Binding-site contacts:
Ligand atom O2D contacts residue ARG128 of chain 1.A at 3.4 Å.
Ligand atom C4 contacts residue ASP312 of chain 1.A at 3.5 Å.
Ligand atom O4U contacts residue ASP131 of chain 1.A at 3.3 Å (salt-bridge).
Ligand atom O1B contacts residue GLY171 of chain 1.A at 2.9 Å (h-bond).
Ligand atom O4 contacts residue ASP312 of chain 1.A at 2.6 Å (salt-bridge).
Ligand atom N3U contacts residue PRO129 of chain 1.A at 3.3 Å (h-bond).
Ligand atom O4U contacts residue LEU132 of chain 1.A at 2.8 Å (h-bond).
Ligand atom C4U contacts residue ASP131 of chain 1.A at 3.6 Å.
Ligand atom O1E contacts residue ASN27 of chain 1.A at 3.4 Å (h-bond).
Ligand atom O1 contacts residue ARG128 of chain 1.A at 3.5 Å (salt-bridge).
Ligand atom C3D contacts residue VAL334 of chain 1.A at 3.6 Å (hydrophobic).
Ligand atom O3 contacts residue ASP312 of chain 1.A at 3.5 Å (salt-bridge).
Ligand atom O3 contacts residue ASN27 of chain 1.A at 3.1 Å (h-bond).
Ligand atom O2A contacts residue SER169 of chain 1.A at 3.5 Å.
Ligand atom O2U contacts residue PRO129 of chain 1.A at 3.5 Å.
Ligand atom O1E contacts residue LYS26 of chain 1.A at 2.6 Å (salt-bridge).
Ligand atom O4U contacts residue ILE130 of chain 1.A at 3.1 Å.
Ligand atom O4 contacts residue ARG338 of chain 1.A at 3.6 Å.
Ligand atom O2D contacts residue PRO129 of chain 1.A at 3.2 Å.
Ligand atom C8 contacts residue ASN27 of chain 1.A at 3.3 Å.
Ligand atom O4 contacts residue PHE335 of chain 1.A at 3.4 Å.
Ligand atom O4U contacts residue PRO129 of chain 1.A at 3.3 Å (h-bond).
Ligand atom O3D contacts residue VAL334 of chain 1.A at 2.6 Å (h-bond).
Ligand atom O7 contacts residue ASN27 of chain 1.A at 3.3 Å.
Ligand atom C4U contacts residue LEU132 of chain 1.A at 3.6 Å (hydrophobic).
Ligand atom O2B contacts residue ARG128 of chain 1.A at 3.0 Å (salt-bridge).
Ligand atom C5U contacts residue PRO129 of chain 1.A at 3.3 Å (hydrophobic).
Ligand atom O1A contacts residue SER169 of chain 1.A at 2.6 Å (h-bond).
Ligand atom O4D contacts residue PHE167 of chain 1.A at 3.3 Å.
Ligand atom C1E contacts residue LYS26 of chain 1.A at 3.3 Å.
Ligand atom O2A contacts residue VAL170 of chain 1.A at 2.9 Å (h-bond).
Ligand atom N3U contacts residue ASP131 of chain 1.A at 2.9 Å (salt-bridge).
Ligand atom O2E contacts residue LYS26 of chain 1.A at 3.3 Å (salt-bridge).
Ligand atom O1B contacts residue VAL170 of chain 1.A at 3.6 Å.
Ligand atom C5U contacts residue SER169 of chain 1.A at 3.4 Å.
Ligand atom N2 contacts residue ASN27 of chain 1.A at 3.6 Å.
Ligand atom C8 contacts residue ALA100 of chain 1.A at 3.5 Å (hydrophobic).
Ligand atom C7 contacts residue ASN27 of chain 1.A at 3.3 Å.
Ligand atom C2 contacts residue ASN27 of chain 1.A at 3.5 Å.
Ligand atom C4U contacts residue PRO129 of chain 1.A at 3.0 Å (hydrophobic).

Sequence of chain 1.A:
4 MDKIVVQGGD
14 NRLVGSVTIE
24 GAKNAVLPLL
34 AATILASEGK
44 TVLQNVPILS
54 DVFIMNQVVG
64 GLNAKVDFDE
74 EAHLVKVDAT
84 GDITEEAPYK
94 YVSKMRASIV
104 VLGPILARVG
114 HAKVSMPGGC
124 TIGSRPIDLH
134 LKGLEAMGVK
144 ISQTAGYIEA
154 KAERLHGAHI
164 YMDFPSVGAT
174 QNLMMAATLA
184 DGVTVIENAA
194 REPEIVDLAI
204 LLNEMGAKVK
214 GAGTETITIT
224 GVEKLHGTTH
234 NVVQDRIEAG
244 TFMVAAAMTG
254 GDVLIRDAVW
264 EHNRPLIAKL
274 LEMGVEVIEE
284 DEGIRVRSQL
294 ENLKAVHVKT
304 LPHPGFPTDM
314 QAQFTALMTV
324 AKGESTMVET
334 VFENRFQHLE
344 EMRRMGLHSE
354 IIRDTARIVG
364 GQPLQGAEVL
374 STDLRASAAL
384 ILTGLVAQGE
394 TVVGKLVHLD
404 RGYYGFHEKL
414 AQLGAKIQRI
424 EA

The small molecule below binds the protein below.
Small molecule (SMILES): C=C(O[C@H]1[C@H](O)[C@@H](CO)O[C@H](O[P](=O)(O)O[P](=O)(O)OC[C@H]2O[C@@H](n3ccc(=O)[nH]c3=O)[C@H](O)[C@@H]2O)[C@@H]1NC(C)=O)C(=O)O